The small molecule below binds the protein below.
Small molecule (SMILES): CC(=O)N[C@@H]1[C@@H](O)[C@H](O)[C@@H](CO)O[C@H]1O

Sequence of chain 41.B:
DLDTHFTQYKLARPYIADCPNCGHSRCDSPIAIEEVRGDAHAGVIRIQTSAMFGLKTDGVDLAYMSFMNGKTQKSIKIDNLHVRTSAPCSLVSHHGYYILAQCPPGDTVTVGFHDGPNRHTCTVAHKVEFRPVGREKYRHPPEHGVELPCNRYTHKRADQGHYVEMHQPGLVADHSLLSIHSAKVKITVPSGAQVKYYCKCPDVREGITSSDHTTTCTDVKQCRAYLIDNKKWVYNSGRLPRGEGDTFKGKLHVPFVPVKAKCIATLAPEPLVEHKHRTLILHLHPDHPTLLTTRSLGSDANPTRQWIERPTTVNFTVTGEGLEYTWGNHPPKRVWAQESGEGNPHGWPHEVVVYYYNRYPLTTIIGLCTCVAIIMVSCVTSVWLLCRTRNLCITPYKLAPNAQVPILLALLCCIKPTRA

Binding-site contacts:
Ligand atom O5 contacts residue THR313 of chain 41.B at 4.3 Å.
Ligand atom C5 contacts residue ASN315 of chain 41.B at 3.7 Å.
Ligand atom C1 contacts residue VAL314 of chain 41.B at 4.4 Å (hydrophobic).
Ligand atom C8 contacts residue ILE281 of chain 41.B at 4.5 Å (hydrophobic).
Ligand atom O5 contacts residue ASN315 of chain 41.B at 2.4 Å (h-bond).
Ligand atom C2 contacts residue ASN315 of chain 41.B at 2.5 Å.
Ligand atom C6 contacts residue THR313 of chain 41.B at 4.5 Å.
Ligand atom C1 contacts residue ASN315 of chain 41.B at 1.4 Å.
Ligand atom O5 contacts residue VAL314 of chain 41.B at 3.8 Å.
Ligand atom C4 contacts residue ASN315 of chain 41.B at 4.3 Å.
Ligand atom C3 contacts residue ASN315 of chain 41.B at 3.8 Å.
Ligand atom C7 contacts residue ASN315 of chain 41.B at 3.3 Å.
Ligand atom C8 contacts residue ASN315 of chain 41.B at 3.5 Å.
Ligand atom N2 contacts residue ASN315 of chain 41.B at 2.8 Å (h-bond).
Ligand atom C6 contacts residue ASN315 of chain 41.B at 4.5 Å.
Ligand atom O7 contacts residue ASN315 of chain 41.B at 4.2 Å.